Sequence of chain 18.A:
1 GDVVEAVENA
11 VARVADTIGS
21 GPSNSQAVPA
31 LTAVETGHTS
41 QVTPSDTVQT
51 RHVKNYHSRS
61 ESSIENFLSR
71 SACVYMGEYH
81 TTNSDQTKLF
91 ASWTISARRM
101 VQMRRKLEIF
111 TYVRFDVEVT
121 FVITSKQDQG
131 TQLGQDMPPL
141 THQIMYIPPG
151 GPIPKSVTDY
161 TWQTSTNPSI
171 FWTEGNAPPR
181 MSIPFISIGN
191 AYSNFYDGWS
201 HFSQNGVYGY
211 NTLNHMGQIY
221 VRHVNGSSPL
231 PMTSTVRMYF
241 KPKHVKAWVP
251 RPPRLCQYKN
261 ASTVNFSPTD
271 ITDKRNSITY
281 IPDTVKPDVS

Binding-site contacts:
Ligand atom C contacts residue TYR210 of chain 18.A at 4.1 Å (hydrophobic).
Ligand atom O contacts residue LEU107 of chain 18.A at 4.4 Å.
Ligand atom OXT contacts residue ASN194 of chain 18.A at 4.3 Å.
Ligand atom C1 contacts residue ILE183 of chain 18.A at 4.2 Å (hydrophobic).
Ligand atom C9 contacts residue PHE115 of chain 18.A at 4.1 Å (hydrophobic).
Ligand atom CA2 contacts residue PHE115 of chain 18.A at 4.3 Å (hydrophobic).
Ligand atom C2 contacts residue TYR146 of chain 18.A at 3.9 Å (hydrophobic).
Ligand atom C7 contacts residue TYR192 of chain 18.A at 4.4 Å (hydrophobic).
Ligand atom C3 contacts residue ILE183 of chain 18.A at 3.7 Å (hydrophobic).
Ligand atom OXT contacts residue MET216 of chain 18.A at 4.2 Å.
Ligand atom C10 contacts residue MET216 of chain 18.A at 3.6 Å (hydrophobic).
Ligand atom C4 contacts residue ILE183 of chain 18.A at 4.2 Å (hydrophobic).
Ligand atom C6 contacts residue TYR192 of chain 18.A at 4.4 Å (hydrophobic).
Ligand atom C5 contacts residue PHE240 of chain 18.A at 4.1 Å (hydrophobic).
Ligand atom C8 contacts residue MET216 of chain 18.A at 3.9 Å (hydrophobic).
Ligand atom C3 contacts residue ILE95 of chain 18.A at 4.2 Å (hydrophobic).
Ligand atom C7 contacts residue ILE95 of chain 18.A at 4.3 Å (hydrophobic).
Ligand atom OXT contacts residue TYR210 of chain 18.A at 3.0 Å (h-bond).
Ligand atom C6 contacts residue ILE95 of chain 18.A at 4.1 Å (hydrophobic).
Ligand atom C2 contacts residue ILE183 of chain 18.A at 4.2 Å (hydrophobic).
Ligand atom C10 contacts residue TYR192 of chain 18.A at 4.3 Å (hydrophobic).
Ligand atom C1 contacts residue VAL119 of chain 18.A at 4.2 Å (hydrophobic).
Ligand atom C1 contacts residue ILE219 of chain 18.A at 4.1 Å (hydrophobic).
Ligand atom C4 contacts residue ILE95 of chain 18.A at 4.0 Å (hydrophobic).
Ligand atom C5 contacts residue ILE183 of chain 18.A at 4.4 Å (hydrophobic).
Ligand atom C contacts residue ASN194 of chain 18.A at 4.0 Å.
Ligand atom N contacts residue ILE219 of chain 18.A at 4.0 Å.
Ligand atom C contacts residue TYR192 of chain 18.A at 4.2 Å (hydrophobic).
Ligand atom C7 contacts residue VAL117 of chain 18.A at 4.3 Å (hydrophobic).
Ligand atom C2 contacts residue ILE95 of chain 18.A at 3.8 Å (hydrophobic).
Ligand atom C9 contacts residue TYR192 of chain 18.A at 4.1 Å (hydrophobic).
Ligand atom O contacts residue TYR192 of chain 18.A at 3.9 Å.
Ligand atom O contacts residue VAL113 of chain 18.A at 4.0 Å.
Ligand atom N contacts residue MET181 of chain 18.A at 3.9 Å.
Ligand atom C5 contacts residue ILE95 of chain 18.A at 3.8 Å (hydrophobic).
Ligand atom C9 contacts residue PHE240 of chain 18.A at 4.1 Å (hydrophobic).
Ligand atom O contacts residue ASN194 of chain 18.A at 3.0 Å (h-bond).
Ligand atom C7 contacts residue PHE240 of chain 18.A at 3.9 Å (hydrophobic).
Ligand atom C8 contacts residue TYR192 of chain 18.A at 3.6 Å (hydrophobic).
Ligand atom N contacts residue TYR146 of chain 18.A at 4.1 Å.

The small molecule below binds the protein below.
Small molecule (SMILES): NCCCCCCCCCCCC(=O)O